Sequence of chain 1.A:
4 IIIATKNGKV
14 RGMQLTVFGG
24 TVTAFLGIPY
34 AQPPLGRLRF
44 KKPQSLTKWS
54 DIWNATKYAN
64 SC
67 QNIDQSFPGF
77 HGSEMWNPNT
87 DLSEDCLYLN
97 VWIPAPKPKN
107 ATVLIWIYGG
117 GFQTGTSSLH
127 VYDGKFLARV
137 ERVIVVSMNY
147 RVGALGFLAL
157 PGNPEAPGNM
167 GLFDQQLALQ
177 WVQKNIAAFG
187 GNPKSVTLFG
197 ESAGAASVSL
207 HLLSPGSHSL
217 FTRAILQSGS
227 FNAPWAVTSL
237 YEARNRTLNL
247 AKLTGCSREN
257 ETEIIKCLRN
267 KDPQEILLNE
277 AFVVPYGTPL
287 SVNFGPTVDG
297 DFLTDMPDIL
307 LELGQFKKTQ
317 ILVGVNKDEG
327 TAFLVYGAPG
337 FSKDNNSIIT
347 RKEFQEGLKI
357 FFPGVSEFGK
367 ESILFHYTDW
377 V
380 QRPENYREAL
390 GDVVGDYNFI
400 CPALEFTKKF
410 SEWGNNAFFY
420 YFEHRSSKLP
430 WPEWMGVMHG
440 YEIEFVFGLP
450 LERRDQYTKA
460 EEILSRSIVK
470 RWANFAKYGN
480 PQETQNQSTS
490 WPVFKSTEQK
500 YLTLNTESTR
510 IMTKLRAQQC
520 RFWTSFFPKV

Binding-site contacts:
Ligand atom C6 contacts residue SER338 of chain 1.A at 4.0 Å.
Ligand atom C6 contacts residue PHE337 of chain 1.A at 3.9 Å (hydrophobic).
Ligand atom O4 contacts residue GLY336 of chain 1.A at 4.1 Å.
Ligand atom C5 contacts residue SER338 of chain 1.A at 4.0 Å.
Ligand atom C5 contacts residue PHE337 of chain 1.A at 4.2 Å (hydrophobic).
Ligand atom O7 contacts residue PRO335 of chain 1.A at 3.7 Å.
Ligand atom C3 contacts residue ASN341 of chain 1.A at 3.6 Å.
Ligand atom O7 contacts residue GLY336 of chain 1.A at 2.9 Å (h-bond).
Ligand atom N2 contacts residue GLY336 of chain 1.A at 4.4 Å.
Ligand atom C5 contacts residue ASN341 of chain 1.A at 3.5 Å.
Ligand atom C6 contacts residue SER338 of chain 1.A at 3.8 Å.
Ligand atom O5 contacts residue ASN341 of chain 1.A at 2.2 Å (h-bond).
Ligand atom C1 contacts residue GLY336 of chain 1.A at 4.2 Å.
Ligand atom C4 contacts residue ASN341 of chain 1.A at 4.0 Å.
Ligand atom O7 contacts residue ASN341 of chain 1.A at 4.0 Å.
Ligand atom O7 contacts residue SER343 of chain 1.A at 4.4 Å.
Ligand atom C1 contacts residue SER338 of chain 1.A at 3.7 Å.
Ligand atom O7 contacts residue ILE344 of chain 1.A at 4.5 Å.
Ligand atom C6 contacts residue ASP340 of chain 1.A at 4.1 Å.
Ligand atom C6 contacts residue ASN341 of chain 1.A at 4.2 Å.
Ligand atom C7 contacts residue GLY336 of chain 1.A at 3.8 Å.
Ligand atom C8 contacts residue GLY336 of chain 1.A at 4.3 Å.
Ligand atom O5 contacts residue SER338 of chain 1.A at 3.4 Å.
Ligand atom C5 contacts residue ASN341 of chain 1.A at 4.3 Å.
Ligand atom C2 contacts residue ASN341 of chain 1.A at 2.3 Å.
Ligand atom O5 contacts residue SER338 of chain 1.A at 4.2 Å.
Ligand atom O7 contacts residue ASN342 of chain 1.A at 3.6 Å (h-bond).
Ligand atom C7 contacts residue ASN341 of chain 1.A at 3.3 Å.
Ligand atom C8 contacts residue ASN341 of chain 1.A at 3.3 Å.
Ligand atom N2 contacts residue ASN341 of chain 1.A at 2.9 Å (h-bond).
Ligand atom C3 contacts residue GLY336 of chain 1.A at 4.1 Å.
Ligand atom C1 contacts residue ASN341 of chain 1.A at 1.4 Å.
Ligand atom C5 contacts residue GLY336 of chain 1.A at 4.4 Å.

The small molecule below binds the protein below.
Small molecule (SMILES): CC(=O)N[C@H]1[C@H](O[C@H]2[C@H](O)[C@@H](NC(C)=O)CO[C@@H]2CO[C@H]2O[C@@H](C)[C@@H](O)[C@@H](O)[C@@H]2O)O[C@H](CO)[C@@H](O)[C@@H]1O